This protein binds this small molecule.
Small molecule (SMILES): Nc1ncnc2c1ncn2[C@@H]1O[C@H](CO[P](=O)(O)O[C@H]2[C@@H](O)[C@H](n3cnc4c(N)ncnc43)O[C@@H]2CO[P](=O)(O)O[C@H]2[C@@H](O)[C@H](n3cnc4c(N)ncnc43)O[C@@H]2CO)[C@@H](O)[C@H]1O

Sequence of chain 41.C:
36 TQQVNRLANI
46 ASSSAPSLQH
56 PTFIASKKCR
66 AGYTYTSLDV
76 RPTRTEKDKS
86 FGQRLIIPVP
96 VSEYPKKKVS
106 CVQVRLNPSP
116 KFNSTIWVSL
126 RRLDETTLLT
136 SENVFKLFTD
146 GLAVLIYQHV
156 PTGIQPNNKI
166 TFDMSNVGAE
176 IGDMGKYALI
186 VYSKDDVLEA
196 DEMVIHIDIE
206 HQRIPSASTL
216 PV

Sequence of chain 42.B:
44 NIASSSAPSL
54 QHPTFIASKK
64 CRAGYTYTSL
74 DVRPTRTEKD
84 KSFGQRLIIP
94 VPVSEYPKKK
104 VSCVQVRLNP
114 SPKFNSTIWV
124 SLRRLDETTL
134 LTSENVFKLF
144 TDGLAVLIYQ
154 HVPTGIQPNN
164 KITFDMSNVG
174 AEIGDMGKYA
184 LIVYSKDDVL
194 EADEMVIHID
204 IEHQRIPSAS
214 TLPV

Binding-site contacts:
Ligand atom O2' contacts residue GLY67 of chain 42.B at 3.3 Å (h-bond).
Ligand atom OP2 contacts residue ARG208 of chain 41.C at 4.4 Å.
Ligand atom P contacts residue ARG208 of chain 41.C at 4.5 Å.
Ligand atom OP1 contacts residue ARG208 of chain 41.C at 4.1 Å.
Ligand atom O5' contacts residue ARG208 of chain 41.C at 4.0 Å.
Ligand atom OP1 contacts residue ARG208 of chain 42.B at 4.1 Å.
Ligand atom O2' contacts residue ARG65 of chain 42.B at 4.3 Å.
Ligand atom C1' contacts residue GLY67 of chain 42.B at 4.4 Å.
Ligand atom O2' contacts residue ALA66 of chain 42.B at 3.6 Å.
Ligand atom O2' contacts residue ARG208 of chain 42.B at 4.1 Å.
Ligand atom N3 contacts residue ARG65 of chain 42.B at 4.1 Å.
Ligand atom OP1 contacts residue SER211 of chain 42.B at 4.3 Å.